Sequence of chain 4.A:
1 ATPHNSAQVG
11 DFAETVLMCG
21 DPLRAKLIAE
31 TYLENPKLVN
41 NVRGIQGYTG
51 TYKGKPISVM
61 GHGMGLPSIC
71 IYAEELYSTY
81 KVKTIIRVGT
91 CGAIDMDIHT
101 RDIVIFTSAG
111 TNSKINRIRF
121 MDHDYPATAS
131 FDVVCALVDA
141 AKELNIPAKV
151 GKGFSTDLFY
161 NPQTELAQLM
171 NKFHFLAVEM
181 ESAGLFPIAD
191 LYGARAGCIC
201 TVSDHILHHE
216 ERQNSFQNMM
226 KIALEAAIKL

Binding-site contacts:
Ligand atom C3' contacts residue GLU181 of chain 2.A at 3.2 Å.
Ligand atom O4' contacts residue ARG43 of chain 4.A at 3.0 Å (salt-bridge).
Ligand atom C1' contacts residue THR90 of chain 2.A at 3.7 Å.
Ligand atom O2' contacts residue GLU179 of chain 2.A at 3.1 Å.
Ligand atom N7 contacts residue GLY92 of chain 2.A at 3.5 Å (h-bond).
Ligand atom N6 contacts residue GLY92 of chain 2.A at 3.3 Å.
Ligand atom N3 contacts residue PHE159 of chain 2.A at 3.9 Å.
Ligand atom C2' contacts residue GLU181 of chain 2.A at 3.7 Å.
Ligand atom C4' contacts residue ARG43 of chain 4.A at 3.3 Å.
Ligand atom O5' contacts residue PHE159 of chain 2.A at 3.2 Å.
Ligand atom C5' contacts residue MET180 of chain 2.A at 3.9 Å (hydrophobic).
Ligand atom C8 contacts residue CYS91 of chain 2.A at 3.2 Å (hydrophobic).
Ligand atom O4' contacts residue THR90 of chain 2.A at 3.8 Å.
Ligand atom O5' contacts residue ARG43 of chain 4.A at 3.8 Å.
Ligand atom N9 contacts residue THR90 of chain 2.A at 3.7 Å.
Ligand atom O2' contacts residue MET180 of chain 2.A at 2.9 Å (h-bond).
Ligand atom N3 contacts residue VAL178 of chain 2.A at 3.9 Å.
Ligand atom N7 contacts residue CYS91 of chain 2.A at 3.1 Å.
Ligand atom C5 contacts residue GLY92 of chain 2.A at 3.6 Å.
Ligand atom C6 contacts residue VAL178 of chain 2.A at 3.6 Å (hydrophobic).
Ligand atom C5' contacts residue PHE159 of chain 2.A at 3.6 Å (hydrophobic).
Ligand atom C2 contacts residue PHE159 of chain 2.A at 3.6 Å (hydrophobic).
Ligand atom C2 contacts residue VAL178 of chain 2.A at 3.9 Å (hydrophobic).
Ligand atom C5' contacts residue HIS4 of chain 4.A at 3.6 Å.
Ligand atom N9 contacts residue CYS91 of chain 2.A at 3.9 Å.
Ligand atom C2' contacts residue MET180 of chain 2.A at 3.6 Å (hydrophobic).
Ligand atom N3 contacts residue MET180 of chain 2.A at 3.7 Å.
Ligand atom C8 contacts residue THR90 of chain 2.A at 3.2 Å.
Ligand atom C5 contacts residue CYS91 of chain 2.A at 3.8 Å (hydrophobic).
Ligand atom O2' contacts residue ARG87 of chain 2.A at 3.7 Å.
Ligand atom O3' contacts residue GLU181 of chain 2.A at 2.6 Å (salt-bridge).
Ligand atom N1 contacts residue VAL178 of chain 2.A at 3.7 Å.
Ligand atom C4 contacts residue VAL178 of chain 2.A at 3.8 Å (hydrophobic).
Ligand atom N7 contacts residue SER203 of chain 2.A at 3.9 Å.
Ligand atom O5' contacts residue HIS4 of chain 4.A at 2.6 Å (h-bond).
Ligand atom C5 contacts residue VAL178 of chain 2.A at 3.6 Å (hydrophobic).
Ligand atom O2' contacts residue GLU181 of chain 2.A at 2.5 Å (salt-bridge).
Ligand atom N1 contacts residue PHE159 of chain 2.A at 3.8 Å.
Ligand atom N3 contacts residue GLU179 of chain 2.A at 3.6 Å.
Ligand atom C6 contacts residue GLY92 of chain 2.A at 3.7 Å.

The protein below binds the small molecule below.
Small molecule (SMILES): Nc1ncnc2c1ncn2[C@@H]1O[C@H](CO)[C@@H](O)[C@H]1O

Sequence of chain 2.A:
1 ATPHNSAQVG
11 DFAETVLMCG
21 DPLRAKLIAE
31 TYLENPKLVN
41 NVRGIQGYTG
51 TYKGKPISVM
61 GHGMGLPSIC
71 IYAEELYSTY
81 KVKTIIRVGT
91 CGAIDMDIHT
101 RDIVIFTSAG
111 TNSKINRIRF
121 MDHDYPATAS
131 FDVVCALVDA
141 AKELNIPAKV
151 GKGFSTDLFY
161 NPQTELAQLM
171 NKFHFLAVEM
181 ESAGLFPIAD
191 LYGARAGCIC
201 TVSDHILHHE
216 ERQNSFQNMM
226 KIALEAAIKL